Sequence of chain 6.E:
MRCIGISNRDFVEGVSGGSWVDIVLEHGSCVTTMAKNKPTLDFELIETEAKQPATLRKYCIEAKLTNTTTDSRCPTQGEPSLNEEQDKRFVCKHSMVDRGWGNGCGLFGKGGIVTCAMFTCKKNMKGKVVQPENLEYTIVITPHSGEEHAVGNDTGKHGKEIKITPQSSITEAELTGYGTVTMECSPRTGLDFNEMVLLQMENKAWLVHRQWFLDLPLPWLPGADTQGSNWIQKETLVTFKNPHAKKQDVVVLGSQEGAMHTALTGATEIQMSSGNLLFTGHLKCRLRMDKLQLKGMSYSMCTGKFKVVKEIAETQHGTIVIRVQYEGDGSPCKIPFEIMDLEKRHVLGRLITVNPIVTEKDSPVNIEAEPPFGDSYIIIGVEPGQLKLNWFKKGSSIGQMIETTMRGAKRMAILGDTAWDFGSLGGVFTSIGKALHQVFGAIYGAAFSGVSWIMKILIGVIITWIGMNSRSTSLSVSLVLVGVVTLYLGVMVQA

A protein and the small-molecule ligand that binds it are described below.
Small molecule (SMILES): CC(=O)N[C@H]1[C@H](O[C@H]2[C@H](O)[C@@H](NC(C)=O)CO[C@@H]2CO)O[C@H](CO)[C@@H](O)[C@@H]1O

Binding-site contacts:
Ligand atom C1 contacts residue THR155 of chain 6.C at 3.7 Å.
Ligand atom O3 contacts residue HIS149 of chain 6.C at 4.2 Å.
Ligand atom C5 contacts residue HIS158 of chain 6.C at 4.2 Å.
Ligand atom C2 contacts residue HIS149 of chain 6.C at 3.6 Å.
Ligand atom O5 contacts residue HIS158 of chain 6.C at 3.2 Å.
Ligand atom C5 contacts residue GLY156 of chain 6.C at 4.0 Å.
Ligand atom C8 contacts residue ASN153 of chain 6.C at 3.9 Å.
Ligand atom C8 contacts residue HIS149 of chain 6.C at 3.5 Å.
Ligand atom O5 contacts residue HIS149 of chain 6.C at 3.8 Å.
Ligand atom C6 contacts residue HIS158 of chain 6.C at 3.9 Å.
Ligand atom C1 contacts residue HIS158 of chain 6.C at 4.1 Å.
Ligand atom O7 contacts residue GLY102 of chain 6.E at 3.0 Å (h-bond).
Ligand atom O5 contacts residue ASN153 of chain 6.C at 2.2 Å (h-bond).
Ligand atom C1 contacts residue HIS149 of chain 6.C at 3.7 Å.
Ligand atom C6 contacts residue GLY156 of chain 6.C at 3.8 Å.
Ligand atom C7 contacts residue ASN153 of chain 6.C at 3.6 Å.
Ligand atom C8 contacts residue TRP101 of chain 6.E at 4.4 Å (hydrophobic).
Ligand atom C2 contacts residue ASN153 of chain 6.C at 2.6 Å.
Ligand atom C3 contacts residue ASN153 of chain 6.C at 3.9 Å.
Ligand atom C7 contacts residue TRP101 of chain 6.E at 4.3 Å (hydrophobic).
Ligand atom C4 contacts residue HIS149 of chain 6.C at 3.7 Å.
Ligand atom O6 contacts residue HIS158 of chain 6.C at 3.4 Å.
Ligand atom C8 contacts residue ALA150 of chain 6.C at 4.5 Å (hydrophobic).
Ligand atom O7 contacts residue TRP101 of chain 6.E at 3.4 Å (h-bond).
Ligand atom O7 contacts residue ASN153 of chain 6.C at 4.0 Å.
Ligand atom O5 contacts residue GLY156 of chain 6.C at 3.9 Å.
Ligand atom O6 contacts residue HIS149 of chain 6.C at 3.6 Å.
Ligand atom C5 contacts residue ASN153 of chain 6.C at 3.6 Å.
Ligand atom C7 contacts residue GLY102 of chain 6.E at 4.0 Å.
Ligand atom O7 contacts residue ASN103 of chain 6.E at 4.5 Å.
Ligand atom C3 contacts residue HIS149 of chain 6.C at 4.3 Å.
Ligand atom C4 contacts residue ASN153 of chain 6.C at 4.2 Å.
Ligand atom C1 contacts residue ASN153 of chain 6.C at 1.4 Å.
Ligand atom C5 contacts residue HIS149 of chain 6.C at 3.6 Å.
Ligand atom O5 contacts residue THR155 of chain 6.C at 3.8 Å.
Ligand atom C6 contacts residue HIS149 of chain 6.C at 4.1 Å.
Ligand atom N2 contacts residue ASN153 of chain 6.C at 3.2 Å (h-bond).

Sequence of chain 6.C:
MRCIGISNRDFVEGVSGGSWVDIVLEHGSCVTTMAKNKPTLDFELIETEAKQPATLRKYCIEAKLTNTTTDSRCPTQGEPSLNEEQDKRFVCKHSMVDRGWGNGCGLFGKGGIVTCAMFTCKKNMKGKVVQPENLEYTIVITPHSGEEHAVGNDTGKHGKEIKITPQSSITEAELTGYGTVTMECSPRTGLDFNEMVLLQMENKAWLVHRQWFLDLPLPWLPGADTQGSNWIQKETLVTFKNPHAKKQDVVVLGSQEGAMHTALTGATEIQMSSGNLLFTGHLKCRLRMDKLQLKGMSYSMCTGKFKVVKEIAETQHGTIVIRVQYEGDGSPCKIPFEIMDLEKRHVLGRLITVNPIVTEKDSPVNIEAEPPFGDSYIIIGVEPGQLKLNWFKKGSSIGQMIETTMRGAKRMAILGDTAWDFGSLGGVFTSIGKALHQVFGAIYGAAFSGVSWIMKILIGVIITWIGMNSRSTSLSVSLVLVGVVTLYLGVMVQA